This small molecule binds to this protein.
Small molecule (SMILES): CC(C)C[C@H](NC(=O)[C@H](CCC(=O)O)NC(=O)[C@@H](NC(=O)[C@@H]([NH3+])CCC(=O)O)C(C)C)C(=O)N[C@H](C(=O)N[C@@H](CCC(N)=O)C(=O)N[C@@H](CCC(=O)O)C(=O)N[C@@H](CC(C)C)C(=O)N1CCC[C@H]1C(=O)O)[C@@H](C)OP(=O)(O)O

Binding-site contacts:
Ligand atom O1P contacts residue ARG33 of chain 1.A at 3.5 Å (salt-bridge).
Ligand atom C contacts residue ARG48 of chain 1.A at 3.5 Å.
Ligand atom CG2 contacts residue SER47 of chain 1.A at 3.6 Å.
Ligand atom P contacts residue SER47 of chain 1.A at 3.7 Å.
Ligand atom CA contacts residue ASN44 of chain 1.A at 3.4 Å.
Ligand atom O contacts residue ARG45 of chain 1.A at 3.4 Å.
Ligand atom CB contacts residue ARG48 of chain 1.A at 3.2 Å.
Ligand atom CD contacts residue ARG48 of chain 1.A at 3.5 Å.
Ligand atom CD2 contacts residue ARG45 of chain 1.A at 3.5 Å.
Ligand atom CA contacts residue ARG48 of chain 1.A at 3.6 Å.
Ligand atom O contacts residue ARG33 of chain 1.A at 3.4 Å (salt-bridge).
Ligand atom N contacts residue ASN83 of chain 1.A at 3.3 Å (h-bond).
Ligand atom N contacts residue ASN44 of chain 1.A at 2.8 Å (h-bond).
Ligand atom CD2 contacts residue ASP111 of chain 1.A at 2.8 Å.
Ligand atom CA contacts residue ASN83 of chain 1.A at 3.6 Å.
Ligand atom OE1 contacts residue THR82 of chain 1.A at 3.3 Å (h-bond).
Ligand atom CG contacts residue ASN83 of chain 1.A at 2.9 Å.
Ligand atom CD1 contacts residue ASP111 of chain 1.A at 2.8 Å.
Ligand atom OG1 contacts residue SER47 of chain 1.A at 3.4 Å (h-bond).
Ligand atom OE1 contacts residue ARG48 of chain 1.A at 2.8 Å (salt-bridge).
Ligand atom O2P contacts residue SER47 of chain 1.A at 2.7 Å (h-bond).
Ligand atom CB contacts residue ASN83 of chain 1.A at 3.2 Å.
Ligand atom OE2 contacts residue THR82 of chain 1.A at 2.6 Å (h-bond).
Ligand atom CD1 contacts residue ASN83 of chain 1.A at 3.0 Å.
Ligand atom CG2 contacts residue ARG45 of chain 1.A at 2.7 Å.
Ligand atom CG contacts residue THR82 of chain 1.A at 3.6 Å.
Ligand atom NE2 contacts residue ARG45 of chain 1.A at 3.6 Å.
Ligand atom C contacts residue ARG33 of chain 1.A at 3.7 Å.
Ligand atom CD contacts residue THR82 of chain 1.A at 2.9 Å.
Ligand atom CG2 contacts residue THR82 of chain 1.A at 3.6 Å.
Ligand atom CG contacts residue ARG48 of chain 1.A at 3.5 Å.
Ligand atom O contacts residue ARG48 of chain 1.A at 3.0 Å (salt-bridge).
Ligand atom CB contacts residue ASN44 of chain 1.A at 3.6 Å.
Ligand atom O contacts residue ASN44 of chain 1.A at 3.5 Å (h-bond).
Ligand atom OG1 contacts residue ARG33 of chain 1.A at 3.6 Å (salt-bridge).
Ligand atom O contacts residue ASN83 of chain 1.A at 3.0 Å (h-bond).
Ligand atom CB contacts residue ARG45 of chain 1.A at 3.5 Å.
Ligand atom C contacts residue ASN44 of chain 1.A at 3.6 Å.
Ligand atom CG2 contacts residue LEU46 of chain 1.A at 3.5 Å (hydrophobic).
Ligand atom CG contacts residue ASP111 of chain 1.A at 3.3 Å.

Sequence of chain 1.A:
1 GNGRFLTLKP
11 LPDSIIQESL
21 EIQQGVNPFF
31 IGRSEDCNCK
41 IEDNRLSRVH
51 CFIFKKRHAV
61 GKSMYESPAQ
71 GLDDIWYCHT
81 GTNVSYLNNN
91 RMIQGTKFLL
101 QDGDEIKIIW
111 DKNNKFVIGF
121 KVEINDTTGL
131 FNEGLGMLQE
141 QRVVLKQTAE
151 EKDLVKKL